Binding-site contacts:
Ligand atom O7 contacts residue ASN17 of chain 1.B at 3.5 Å (h-bond).
Ligand atom C4 contacts residue ASN17 of chain 1.B at 4.0 Å.
Ligand atom N2 contacts residue ASN17 of chain 1.B at 3.1 Å (h-bond).
Ligand atom C2 contacts residue ASN17 of chain 1.B at 2.5 Å.
Ligand atom O5 contacts residue ASN17 of chain 1.B at 2.4 Å (h-bond).
Ligand atom C6 contacts residue ASN17 of chain 1.B at 3.8 Å.
Ligand atom C3 contacts residue ASN17 of chain 1.B at 3.7 Å.
Ligand atom N2 contacts residue CYS15 of chain 1.B at 3.7 Å.
Ligand atom O5 contacts residue ASN137 of chain 1.B at 3.7 Å.
Ligand atom C7 contacts residue CYS15 of chain 1.B at 4.0 Å (hydrophobic).
Ligand atom C1 contacts residue ASN17 of chain 1.B at 1.4 Å.
Ligand atom C8 contacts residue ASN17 of chain 1.B at 4.4 Å.
Ligand atom C5 contacts residue ASN17 of chain 1.B at 3.5 Å.
Ligand atom C5 contacts residue ASN137 of chain 1.B at 4.1 Å.
Ligand atom C7 contacts residue ASN17 of chain 1.B at 3.6 Å.
Ligand atom O7 contacts residue CYS15 of chain 1.B at 3.4 Å (h-bond).

Sequence of chain 1.B:
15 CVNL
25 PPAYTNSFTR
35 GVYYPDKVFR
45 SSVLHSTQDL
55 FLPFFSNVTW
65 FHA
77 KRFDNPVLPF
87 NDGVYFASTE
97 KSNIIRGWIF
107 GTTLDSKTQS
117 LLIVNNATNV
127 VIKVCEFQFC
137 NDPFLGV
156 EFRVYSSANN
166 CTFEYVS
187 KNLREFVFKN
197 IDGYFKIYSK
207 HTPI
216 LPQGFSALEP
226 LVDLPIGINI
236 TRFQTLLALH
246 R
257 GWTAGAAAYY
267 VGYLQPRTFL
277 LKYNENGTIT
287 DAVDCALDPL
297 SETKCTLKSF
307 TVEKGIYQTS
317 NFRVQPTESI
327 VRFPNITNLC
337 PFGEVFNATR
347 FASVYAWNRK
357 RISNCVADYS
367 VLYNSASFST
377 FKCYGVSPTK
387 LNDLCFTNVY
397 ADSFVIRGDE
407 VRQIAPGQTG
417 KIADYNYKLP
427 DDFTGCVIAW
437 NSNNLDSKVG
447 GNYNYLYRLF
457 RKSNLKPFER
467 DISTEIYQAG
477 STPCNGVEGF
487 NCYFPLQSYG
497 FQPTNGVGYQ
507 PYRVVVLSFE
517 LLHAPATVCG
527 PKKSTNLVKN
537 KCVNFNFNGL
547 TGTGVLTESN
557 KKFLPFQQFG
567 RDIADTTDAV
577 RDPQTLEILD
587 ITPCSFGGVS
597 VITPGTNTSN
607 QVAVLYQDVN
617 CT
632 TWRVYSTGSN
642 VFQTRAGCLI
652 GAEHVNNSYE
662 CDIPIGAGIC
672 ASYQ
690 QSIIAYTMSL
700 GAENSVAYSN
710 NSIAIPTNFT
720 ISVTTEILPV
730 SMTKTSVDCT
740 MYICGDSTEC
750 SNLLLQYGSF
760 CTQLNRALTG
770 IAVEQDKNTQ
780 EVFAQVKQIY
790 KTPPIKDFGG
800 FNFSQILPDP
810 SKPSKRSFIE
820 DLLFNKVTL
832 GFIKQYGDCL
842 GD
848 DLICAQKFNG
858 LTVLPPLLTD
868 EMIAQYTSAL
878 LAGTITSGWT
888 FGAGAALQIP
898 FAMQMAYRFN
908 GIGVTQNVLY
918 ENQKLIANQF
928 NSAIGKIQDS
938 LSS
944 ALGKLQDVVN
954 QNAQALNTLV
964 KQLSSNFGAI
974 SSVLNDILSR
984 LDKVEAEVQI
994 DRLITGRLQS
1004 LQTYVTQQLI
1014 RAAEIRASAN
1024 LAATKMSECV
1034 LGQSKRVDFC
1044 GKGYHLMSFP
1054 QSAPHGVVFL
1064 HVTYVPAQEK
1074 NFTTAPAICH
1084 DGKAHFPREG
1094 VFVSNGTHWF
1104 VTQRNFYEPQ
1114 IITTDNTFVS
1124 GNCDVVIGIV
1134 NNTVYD

A small-molecule ligand and the protein it binds are described below.
Small molecule (SMILES): CC(=O)N[C@@H]1[C@@H](O)[C@H](O)[C@@H](CO)O[C@H]1O